Sequence of chain 31.E:
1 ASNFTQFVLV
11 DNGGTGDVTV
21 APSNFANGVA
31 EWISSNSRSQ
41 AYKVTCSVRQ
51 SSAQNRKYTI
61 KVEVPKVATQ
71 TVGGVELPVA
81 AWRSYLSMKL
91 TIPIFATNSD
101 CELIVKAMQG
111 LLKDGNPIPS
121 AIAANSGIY

A small-molecule ligand and the protein it binds are described below.
Small molecule (SMILES): Nc1nc(=O)c2ncn([C@@H]3O[C@H](CO[P](=O)(O)O[C@H]4[C@@H](O)[C@H](n5cnc6c(N)ncnc65)O[C@@H]4CO[P](=O)(O)O[C@@H]4[C@@H](O)[C@H](n5cnc6c(N)ncnc65)O[C@@H]4COP(=O)=O)[C@@H](O)[C@H]3O)c2[nH]1

Sequence of chain 36.E:
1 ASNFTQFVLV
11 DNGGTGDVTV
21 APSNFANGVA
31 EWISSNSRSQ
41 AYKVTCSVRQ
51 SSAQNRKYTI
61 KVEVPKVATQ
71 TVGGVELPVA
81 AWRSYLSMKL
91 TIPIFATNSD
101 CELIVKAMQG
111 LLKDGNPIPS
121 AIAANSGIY

Binding-site contacts:
Ligand atom N1 contacts residue THR59 of chain 31.E at 3.5 Å.
Ligand atom C2 contacts residue THR59 of chain 31.E at 4.1 Å.
Ligand atom C2 contacts residue SER47 of chain 31.E at 3.4 Å.
Ligand atom C8 contacts residue TYR85 of chain 31.E at 3.8 Å (hydrophobic).
Ligand atom N6 contacts residue CYS46 of chain 31.E at 3.4 Å (h-bond).
Ligand atom N1 contacts residue SER47 of chain 31.E at 2.9 Å (h-bond).
Ligand atom C8 contacts residue LYS61 of chain 31.E at 3.7 Å.
Ligand atom N7 contacts residue TYR85 of chain 31.E at 3.7 Å.
Ligand atom C6 contacts residue SER47 of chain 31.E at 3.9 Å.
Ligand atom N7 contacts residue THR45 of chain 31.E at 2.5 Å (h-bond).
Ligand atom OP1 contacts residue LYS43 of chain 31.E at 2.9 Å (salt-bridge).
Ligand atom P contacts residue LYS43 of chain 31.E at 3.2 Å.
Ligand atom OP2 contacts residue LYS43 of chain 31.E at 2.7 Å (salt-bridge).
Ligand atom N9 contacts residue TYR85 of chain 31.E at 4.0 Å.
Ligand atom O6 contacts residue LYS61 of chain 31.E at 3.0 Å (salt-bridge).
Ligand atom N6 contacts residue THR59 of chain 31.E at 2.8 Å (h-bond).
Ligand atom OP1 contacts residue TYR85 of chain 31.E at 3.5 Å (h-bond).
Ligand atom N6 contacts residue TYR85 of chain 31.E at 3.4 Å.
Ligand atom N6 contacts residue THR45 of chain 31.E at 2.5 Å (h-bond).
Ligand atom C5 contacts residue VAL29 of chain 31.E at 4.0 Å (hydrophobic).
Ligand atom N6 contacts residue SER47 of chain 31.E at 4.1 Å.
Ligand atom N6 contacts residue THR91 of chain 36.E at 3.5 Å (h-bond).
Ligand atom C4 contacts residue LYS61 of chain 31.E at 3.7 Å.
Ligand atom N7 contacts residue LYS61 of chain 31.E at 3.7 Å.
Ligand atom OP2 contacts residue GLU63 of chain 31.E at 3.6 Å (salt-bridge).
Ligand atom C4 contacts residue TYR85 of chain 31.E at 3.8 Å (hydrophobic).
Ligand atom N9 contacts residue LYS61 of chain 31.E at 3.7 Å.
Ligand atom C5 contacts residue THR45 of chain 31.E at 3.1 Å.
Ligand atom C5 contacts residue TYR85 of chain 31.E at 3.5 Å (hydrophobic).
Ligand atom C6 contacts residue LYS61 of chain 31.E at 3.8 Å.
Ligand atom C5 contacts residue LYS61 of chain 31.E at 3.7 Å.
Ligand atom N6 contacts residue LYS61 of chain 31.E at 4.1 Å.
Ligand atom C6 contacts residue THR45 of chain 31.E at 3.1 Å.
Ligand atom C6 contacts residue TYR85 of chain 31.E at 3.4 Å (hydrophobic).
Ligand atom C6 contacts residue VAL29 of chain 31.E at 4.1 Å (hydrophobic).
Ligand atom P contacts residue TYR85 of chain 31.E at 3.7 Å.
Ligand atom C5' contacts residue TYR85 of chain 31.E at 4.0 Å (hydrophobic).
Ligand atom N1 contacts residue TYR85 of chain 31.E at 3.5 Å.
Ligand atom C8 contacts residue THR45 of chain 31.E at 3.8 Å.
Ligand atom C6 contacts residue THR59 of chain 31.E at 3.6 Å.